Sequence of chain 1.A:
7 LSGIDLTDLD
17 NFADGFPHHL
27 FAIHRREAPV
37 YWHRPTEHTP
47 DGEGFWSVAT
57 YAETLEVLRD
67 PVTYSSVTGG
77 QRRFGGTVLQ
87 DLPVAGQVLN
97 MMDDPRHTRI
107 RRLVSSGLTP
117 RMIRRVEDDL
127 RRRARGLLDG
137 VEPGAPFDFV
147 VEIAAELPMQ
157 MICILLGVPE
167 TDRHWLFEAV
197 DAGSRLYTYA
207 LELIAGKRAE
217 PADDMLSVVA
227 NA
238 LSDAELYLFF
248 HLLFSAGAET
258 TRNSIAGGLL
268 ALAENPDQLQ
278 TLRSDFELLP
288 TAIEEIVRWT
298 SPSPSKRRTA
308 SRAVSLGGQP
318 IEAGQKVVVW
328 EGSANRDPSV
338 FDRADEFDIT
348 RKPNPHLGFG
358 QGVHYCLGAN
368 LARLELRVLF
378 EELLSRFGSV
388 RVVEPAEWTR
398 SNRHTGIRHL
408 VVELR

Sequence of chain 1.B:
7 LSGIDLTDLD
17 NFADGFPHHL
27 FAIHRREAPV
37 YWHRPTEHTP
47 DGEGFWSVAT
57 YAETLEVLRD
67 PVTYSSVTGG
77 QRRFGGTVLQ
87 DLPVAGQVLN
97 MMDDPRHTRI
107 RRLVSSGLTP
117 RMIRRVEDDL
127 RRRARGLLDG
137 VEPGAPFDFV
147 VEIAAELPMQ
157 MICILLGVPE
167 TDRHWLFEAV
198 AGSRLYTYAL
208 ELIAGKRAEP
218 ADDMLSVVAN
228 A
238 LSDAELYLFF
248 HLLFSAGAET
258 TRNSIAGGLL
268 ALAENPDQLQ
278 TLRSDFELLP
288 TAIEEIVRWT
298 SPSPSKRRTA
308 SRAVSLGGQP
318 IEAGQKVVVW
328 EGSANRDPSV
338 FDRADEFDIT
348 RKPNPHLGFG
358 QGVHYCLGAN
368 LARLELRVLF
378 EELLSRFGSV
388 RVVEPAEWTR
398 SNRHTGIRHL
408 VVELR

Binding-site contacts:
Ligand atom CAX contacts residue MET97 of chain 1.A at 3.7 Å (hydrophobic).
Ligand atom CAU contacts residue SER300 of chain 1.A at 3.6 Å.
Ligand atom OAF contacts residue LEU250 of chain 1.A at 3.8 Å.
Ligand atom OAS contacts residue LEU88 of chain 1.A at 3.8 Å.
Ligand atom OAT contacts residue ASN96 of chain 1.A at 3.0 Å (h-bond).
Ligand atom CAN contacts residue HEM1 of chain 1.C at 3.7 Å.
Ligand atom CAO contacts residue HEM1 of chain 1.C at 3.6 Å.
Ligand atom CAB contacts residue ARG400 of chain 1.A at 3.5 Å.
Ligand atom OAF contacts residue HEM1 of chain 1.C at 3.3 Å.
Ligand atom OAD contacts residue LYS303 of chain 1.A at 3.3 Å.
Ligand atom CAG contacts residue HEM1 of chain 1.C at 3.5 Å.
Ligand atom OAE contacts residue LEU249 of chain 1.A at 3.1 Å.
Ligand atom OAF contacts residue GLY254 of chain 1.A at 2.9 Å (h-bond).
Ligand atom CAC contacts residue HIS401 of chain 1.A at 3.7 Å.
Ligand atom NBD contacts residue HEM1 of chain 1.C at 3.2 Å.
Ligand atom NAQ contacts residue ASN96 of chain 1.A at 2.9 Å (h-bond).
Ligand atom OAE contacts residue LEU250 of chain 1.A at 3.6 Å.
Ligand atom OAD contacts residue HEM1 of chain 1.C at 3.8 Å.
Ligand atom NAQ contacts residue LEU249 of chain 1.A at 3.8 Å.
Ligand atom CAK contacts residue ARG400 of chain 1.A at 3.6 Å.
Ligand atom CAO contacts residue SER300 of chain 1.A at 3.5 Å.
Ligand atom CAM contacts residue ALA253 of chain 1.A at 3.6 Å (hydrophobic).
Ligand atom CAI contacts residue ARG400 of chain 1.A at 3.7 Å.
Ligand atom CAL contacts residue MET97 of chain 1.A at 3.6 Å (hydrophobic).
Ligand atom OAF contacts residue ALA253 of chain 1.A at 3.8 Å.
Ligand atom CAY contacts residue HEM1 of chain 1.C at 3.4 Å.
Ligand atom CAW contacts residue LEU88 of chain 1.A at 3.8 Å (hydrophobic).
Ligand atom NAR contacts residue VAL84 of chain 1.A at 3.5 Å.
Ligand atom NAR contacts residue ARG400 of chain 1.A at 3.7 Å.
Ligand atom CAB contacts residue HIS401 of chain 1.A at 3.7 Å.
Ligand atom CAI contacts residue LEU88 of chain 1.A at 3.7 Å (hydrophobic).
Ligand atom OAE contacts residue HEM1 of chain 1.C at 3.3 Å.
Ligand atom CAC contacts residue ALA253 of chain 1.A at 3.3 Å (hydrophobic).
Ligand atom CAB contacts residue THR257 of chain 1.A at 3.8 Å.
Ligand atom NAQ contacts residue MET97 of chain 1.A at 3.8 Å.
Ligand atom CAV contacts residue HEM1 of chain 1.C at 3.6 Å.
Ligand atom CAY contacts residue ALA253 of chain 1.A at 3.6 Å (hydrophobic).
Ligand atom CAB contacts residue SER300 of chain 1.A at 3.5 Å.
Ligand atom CAA contacts residue VAL90 of chain 1.A at 3.6 Å (hydrophobic).
Ligand atom CAM contacts residue HEM1 of chain 1.C at 3.3 Å.

The small molecule below binds the protein below.
Small molecule (SMILES): COc1ccc(-c2noc(CN(C(=O)Cc3ccc([N+](=O)[O-])cc3)C(C)C)n2)cc1